A small-molecule ligand and the protein it binds are described below.
Small molecule (SMILES): CC1(C)N=C(N)N=C(N)N1c1ccc(Cl)cc1

Sequence of chain 1.C:
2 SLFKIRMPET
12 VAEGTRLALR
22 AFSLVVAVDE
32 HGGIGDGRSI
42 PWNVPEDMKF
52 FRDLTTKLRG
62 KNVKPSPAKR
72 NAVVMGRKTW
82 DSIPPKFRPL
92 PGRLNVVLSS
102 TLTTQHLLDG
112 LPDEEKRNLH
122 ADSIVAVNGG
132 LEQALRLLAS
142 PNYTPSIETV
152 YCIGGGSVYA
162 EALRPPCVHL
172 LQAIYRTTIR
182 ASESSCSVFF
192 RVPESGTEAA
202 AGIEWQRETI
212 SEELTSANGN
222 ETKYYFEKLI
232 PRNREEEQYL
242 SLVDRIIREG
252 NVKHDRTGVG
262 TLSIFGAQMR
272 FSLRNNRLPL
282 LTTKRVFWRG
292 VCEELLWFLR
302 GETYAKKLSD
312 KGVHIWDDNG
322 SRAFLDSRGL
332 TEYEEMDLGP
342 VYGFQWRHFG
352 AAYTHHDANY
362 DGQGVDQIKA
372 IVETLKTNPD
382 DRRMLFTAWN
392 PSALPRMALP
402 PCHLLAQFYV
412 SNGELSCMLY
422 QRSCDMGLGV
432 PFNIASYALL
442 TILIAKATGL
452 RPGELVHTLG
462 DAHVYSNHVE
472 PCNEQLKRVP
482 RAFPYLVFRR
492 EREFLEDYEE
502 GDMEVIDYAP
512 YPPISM

Binding-site contacts:
Ligand atom C4 contacts residue ILE154 of chain 1.C at 3.9 Å (hydrophobic).
Ligand atom C9 contacts residue MET49 of chain 1.C at 4.0 Å (hydrophobic).
Ligand atom N7 contacts residue ASP48 of chain 1.C at 3.0 Å (salt-bridge).
Ligand atom C10 contacts residue NDP1 of chain 1.L at 4.1 Å.
Ligand atom C10 contacts residue ALA28 of chain 1.C at 3.9 Å (hydrophobic).
Ligand atom CL17 contacts residue ILE84 of chain 1.C at 3.5 Å.
Ligand atom N8 contacts residue ILE154 of chain 1.C at 2.7 Å (h-bond).
Ligand atom C14 contacts residue THR80 of chain 1.C at 4.1 Å.
Ligand atom N3 contacts residue PHE52 of chain 1.C at 3.6 Å.
Ligand atom N3 contacts residue VAL27 of chain 1.C at 3.4 Å.
Ligand atom N1 contacts residue ASP48 of chain 1.C at 2.7 Å (salt-bridge).
Ligand atom CL17 contacts residue THR80 of chain 1.C at 3.5 Å.
Ligand atom C15 contacts residue NDP1 of chain 1.L at 4.0 Å.
Ligand atom C9 contacts residue ASP48 of chain 1.C at 3.4 Å.
Ligand atom C6 contacts residue ASP48 of chain 1.C at 3.4 Å.
Ligand atom C16 contacts residue ILE154 of chain 1.C at 4.0 Å (hydrophobic).
Ligand atom C4 contacts residue PHE52 of chain 1.C at 3.4 Å (hydrophobic).
Ligand atom CL17 contacts residue SER83 of chain 1.C at 3.9 Å.
Ligand atom N8 contacts residue TYR160 of chain 1.C at 3.4 Å (h-bond).
Ligand atom C4 contacts residue VAL26 of chain 1.C at 3.9 Å (hydrophobic).
Ligand atom C2 contacts residue ASP48 of chain 1.C at 3.5 Å.
Ligand atom C16 contacts residue NDP1 of chain 1.L at 3.7 Å.
Ligand atom N3 contacts residue VAL26 of chain 1.C at 3.6 Å.
Ligand atom C13 contacts residue PHE52 of chain 1.C at 3.9 Å (hydrophobic).
Ligand atom C2 contacts residue ALA28 of chain 1.C at 3.6 Å (hydrophobic).
Ligand atom N5 contacts residue PHE52 of chain 1.C at 3.8 Å.
Ligand atom N7 contacts residue VAL27 of chain 1.C at 3.1 Å (h-bond).
Ligand atom C15 contacts residue THR80 of chain 1.C at 3.9 Å.
Ligand atom N7 contacts residue VAL26 of chain 1.C at 3.9 Å.
Ligand atom C12 contacts residue PHE52 of chain 1.C at 3.5 Å (hydrophobic).
Ligand atom C10 contacts residue ASP48 of chain 1.C at 3.5 Å.
Ligand atom N7 contacts residue ALA28 of chain 1.C at 3.4 Å (h-bond).
Ligand atom N7 contacts residue THR178 of chain 1.C at 3.8 Å.
Ligand atom N1 contacts residue ALA28 of chain 1.C at 3.6 Å.
Ligand atom N8 contacts residue VAL26 of chain 1.C at 3.2 Å (h-bond).
Ligand atom N8 contacts residue PHE52 of chain 1.C at 3.3 Å.
Ligand atom C11 contacts residue PHE52 of chain 1.C at 4.2 Å (hydrophobic).
Ligand atom N3 contacts residue ALA28 of chain 1.C at 3.9 Å.
Ligand atom C9 contacts residue PHE52 of chain 1.C at 4.0 Å (hydrophobic).
Ligand atom C2 contacts residue VAL27 of chain 1.C at 3.6 Å (hydrophobic).